Binding-site contacts:
Ligand atom C8 contacts residue ASN685 of chain 1.B at 4.3 Å.
Ligand atom C1 contacts residue ASN685 of chain 1.B at 1.4 Å.
Ligand atom C3 contacts residue ASN685 of chain 1.B at 3.8 Å.
Ligand atom C4 contacts residue ASN685 of chain 1.B at 4.2 Å.
Ligand atom N2 contacts residue ASN685 of chain 1.B at 2.9 Å (h-bond).
Ligand atom O7 contacts residue ASN685 of chain 1.B at 3.1 Å (h-bond).
Ligand atom C2 contacts residue ASN685 of chain 1.B at 2.5 Å.
Ligand atom O5 contacts residue ASN685 of chain 1.B at 2.4 Å (h-bond).
Ligand atom C7 contacts residue ASN685 of chain 1.B at 3.2 Å.
Ligand atom C5 contacts residue ASN685 of chain 1.B at 3.7 Å.

The small molecule below binds the protein below.
Small molecule (SMILES): CC(=O)N[C@@H]1[C@@H](O)[C@H](O)[C@@H](CO)O[C@H]1O

Sequence of chain 1.B:
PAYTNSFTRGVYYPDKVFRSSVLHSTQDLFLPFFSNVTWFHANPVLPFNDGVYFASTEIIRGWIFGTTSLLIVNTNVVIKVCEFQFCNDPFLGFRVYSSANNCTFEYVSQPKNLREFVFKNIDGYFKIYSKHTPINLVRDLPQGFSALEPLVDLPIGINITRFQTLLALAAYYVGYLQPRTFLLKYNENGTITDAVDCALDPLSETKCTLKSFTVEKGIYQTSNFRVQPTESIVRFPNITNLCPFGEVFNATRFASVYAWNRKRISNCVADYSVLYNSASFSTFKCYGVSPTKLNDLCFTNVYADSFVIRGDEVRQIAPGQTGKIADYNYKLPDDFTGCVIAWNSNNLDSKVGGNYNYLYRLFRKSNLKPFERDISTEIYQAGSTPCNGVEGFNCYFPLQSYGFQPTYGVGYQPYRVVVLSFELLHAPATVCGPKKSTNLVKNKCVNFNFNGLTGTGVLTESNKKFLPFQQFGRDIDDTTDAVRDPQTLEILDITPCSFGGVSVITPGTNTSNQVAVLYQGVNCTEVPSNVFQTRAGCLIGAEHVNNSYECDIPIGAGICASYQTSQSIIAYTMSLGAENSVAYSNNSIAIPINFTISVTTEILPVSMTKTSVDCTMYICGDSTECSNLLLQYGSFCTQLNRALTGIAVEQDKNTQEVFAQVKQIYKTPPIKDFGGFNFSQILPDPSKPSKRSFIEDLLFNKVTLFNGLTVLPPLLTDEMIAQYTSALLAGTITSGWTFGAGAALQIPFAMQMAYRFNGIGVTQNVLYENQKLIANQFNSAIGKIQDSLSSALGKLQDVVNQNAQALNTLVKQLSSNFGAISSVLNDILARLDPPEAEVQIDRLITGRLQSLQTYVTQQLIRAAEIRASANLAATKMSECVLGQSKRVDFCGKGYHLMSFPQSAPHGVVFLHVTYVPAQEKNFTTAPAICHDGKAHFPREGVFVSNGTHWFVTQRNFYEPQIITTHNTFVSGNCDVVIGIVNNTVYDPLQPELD